Sequence of chain 1.A:
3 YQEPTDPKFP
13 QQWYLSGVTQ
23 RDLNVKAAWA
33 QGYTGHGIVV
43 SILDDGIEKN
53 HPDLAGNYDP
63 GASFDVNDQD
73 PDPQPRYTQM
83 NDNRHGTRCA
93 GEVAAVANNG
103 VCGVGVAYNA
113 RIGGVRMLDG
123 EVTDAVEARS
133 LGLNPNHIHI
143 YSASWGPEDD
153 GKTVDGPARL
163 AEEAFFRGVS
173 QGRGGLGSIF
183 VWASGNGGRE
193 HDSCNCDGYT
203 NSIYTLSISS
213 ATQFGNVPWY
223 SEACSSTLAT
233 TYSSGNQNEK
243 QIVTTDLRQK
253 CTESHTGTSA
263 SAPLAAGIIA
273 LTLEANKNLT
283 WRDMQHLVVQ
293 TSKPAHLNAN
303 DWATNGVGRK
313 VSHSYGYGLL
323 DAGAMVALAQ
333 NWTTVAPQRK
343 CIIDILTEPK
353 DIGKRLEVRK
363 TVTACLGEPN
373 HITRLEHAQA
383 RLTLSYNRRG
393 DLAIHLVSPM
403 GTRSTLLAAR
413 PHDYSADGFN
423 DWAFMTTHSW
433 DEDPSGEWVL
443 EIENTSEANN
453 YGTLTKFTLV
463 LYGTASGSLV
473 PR

Binding-site contacts:
Ligand atom O6 contacts residue THR336 of chain 1.A at 3.3 Å (h-bond).
Ligand atom C1 contacts residue ASN280 of chain 1.A at 1.4 Å.
Ligand atom C6 contacts residue THR336 of chain 1.A at 3.8 Å.
Ligand atom N2 contacts residue ASN280 of chain 1.A at 2.9 Å (h-bond).
Ligand atom C3 contacts residue ASN280 of chain 1.A at 3.8 Å.
Ligand atom C4 contacts residue ASN280 of chain 1.A at 4.2 Å.
Ligand atom O7 contacts residue ASN280 of chain 1.A at 3.3 Å (h-bond).
Ligand atom O5 contacts residue ASN280 of chain 1.A at 2.4 Å (h-bond).
Ligand atom C2 contacts residue ASN280 of chain 1.A at 2.4 Å.
Ligand atom C5 contacts residue ASN280 of chain 1.A at 3.7 Å.
Ligand atom C7 contacts residue ASN280 of chain 1.A at 3.3 Å.
Ligand atom C8 contacts residue ASN280 of chain 1.A at 4.4 Å.
Ligand atom C5 contacts residue THR336 of chain 1.A at 4.3 Å.
Ligand atom O5 contacts residue THR336 of chain 1.A at 3.5 Å (h-bond).

The protein below binds the small molecule below.
Small molecule (SMILES): CC(=O)N[C@@H]1[C@@H](O)[C@H](O)[C@@H](CO)O[C@H]1O